Sequence of chain 1.S:
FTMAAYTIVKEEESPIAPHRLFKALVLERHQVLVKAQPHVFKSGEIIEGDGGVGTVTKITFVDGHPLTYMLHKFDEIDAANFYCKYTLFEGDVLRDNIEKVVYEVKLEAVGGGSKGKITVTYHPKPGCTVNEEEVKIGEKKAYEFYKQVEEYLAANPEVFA

Sequence of chain 1.O:
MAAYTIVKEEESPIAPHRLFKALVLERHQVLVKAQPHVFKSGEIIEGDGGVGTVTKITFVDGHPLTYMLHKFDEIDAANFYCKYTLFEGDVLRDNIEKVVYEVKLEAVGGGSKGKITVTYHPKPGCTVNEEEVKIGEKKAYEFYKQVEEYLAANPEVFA

Sequence of chain 1.Q:
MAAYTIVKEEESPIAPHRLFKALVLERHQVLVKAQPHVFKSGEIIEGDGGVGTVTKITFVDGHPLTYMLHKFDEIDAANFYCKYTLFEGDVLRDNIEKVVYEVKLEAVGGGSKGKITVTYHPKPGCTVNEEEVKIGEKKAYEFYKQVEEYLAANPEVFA

Binding-site contacts:
Ligand atom C3 contacts residue PHE24 of chain 1.S at 4.1 Å (hydrophobic).
Ligand atom N contacts residue ALA81 of chain 1.S at 3.5 Å.
Ligand atom C14 contacts residue GLU50 of chain 1.O at 3.9 Å.
Ligand atom C10 contacts residue GLY114 of chain 1.Q at 3.9 Å.
Ligand atom C13 contacts residue GLU50 of chain 1.O at 3.0 Å.
Ligand atom C5 contacts residue HIS21 of chain 1.S at 3.9 Å.
Ligand atom C6 contacts residue HIS21 of chain 1.S at 3.5 Å.
Ligand atom S contacts residue GLY51 of chain 1.O at 4.1 Å.
Ligand atom C12 contacts residue GLY114 of chain 1.Q at 4.0 Å.
Ligand atom C13 contacts residue GLY113 of chain 1.Q at 3.2 Å.
Ligand atom C4 contacts residue PHE84 of chain 1.S at 4.0 Å (hydrophobic).
Ligand atom C8 contacts residue GLY114 of chain 1.Q at 4.1 Å.
Ligand atom O3 contacts residue GLY51 of chain 1.O at 3.3 Å (h-bond).
Ligand atom C16 contacts residue ALA81 of chain 1.S at 3.8 Å (hydrophobic).
Ligand atom C5 contacts residue GLY114 of chain 1.Q at 3.6 Å.
Ligand atom C6 contacts residue GLY114 of chain 1.Q at 3.3 Å.
Ligand atom C2 contacts residue ALA81 of chain 1.S at 3.1 Å (hydrophobic).
Ligand atom C12 contacts residue GLY113 of chain 1.Q at 2.9 Å.
Ligand atom C15 contacts residue GLY51 of chain 1.O at 3.5 Å.
Ligand atom C4 contacts residue GLY113 of chain 1.Q at 3.9 Å.
Ligand atom C16 contacts residue ASP52 of chain 1.O at 3.8 Å.
Ligand atom C14 contacts residue ALA82 of chain 1.S at 4.2 Å (hydrophobic).
Ligand atom C13 contacts residue ALA82 of chain 1.S at 4.0 Å (hydrophobic).
Ligand atom C4 contacts residue HIS21 of chain 1.S at 3.3 Å.
Ligand atom C1 contacts residue ALA81 of chain 1.S at 3.8 Å (hydrophobic).
Ligand atom C16 contacts residue GLY51 of chain 1.O at 3.4 Å.
Ligand atom C5 contacts residue GLY113 of chain 1.Q at 3.9 Å.
Ligand atom O2 contacts residue GLU50 of chain 1.O at 3.8 Å.
Ligand atom C7 contacts residue GLY114 of chain 1.Q at 3.5 Å.
Ligand atom C11 contacts residue GLY113 of chain 1.Q at 4.2 Å.
Ligand atom O1 contacts residue GLU50 of chain 1.O at 2.7 Å.
Ligand atom C4 contacts residue GLY114 of chain 1.Q at 4.1 Å.
Ligand atom C12 contacts residue GLU50 of chain 1.O at 3.3 Å.
Ligand atom N contacts residue GLY51 of chain 1.O at 4.1 Å.
Ligand atom C3 contacts residue ALA81 of chain 1.S at 3.3 Å (hydrophobic).
Ligand atom S contacts residue GLU50 of chain 1.O at 3.8 Å.
Ligand atom O1 contacts residue GLY51 of chain 1.O at 3.3 Å (h-bond).
Ligand atom C15 contacts residue ASP52 of chain 1.O at 4.0 Å.
Ligand atom C11 contacts residue ALA81 of chain 1.S at 3.7 Å (hydrophobic).
Ligand atom C3 contacts residue PHE84 of chain 1.S at 3.8 Å (hydrophobic).

A protein and the small-molecule ligand that binds it are described below.
Small molecule (SMILES): O=S(=O)(O)c1cccc2cccc(Nc3ccccc3)c12